Binding-site contacts:
Ligand atom C2 contacts residue ASN416 of chain 2.D at 2.5 Å.
Ligand atom C1 contacts residue PRO261 of chain 2.D at 4.1 Å (hydrophobic).
Ligand atom O6 contacts residue PRO261 of chain 2.D at 4.2 Å.
Ligand atom C7 contacts residue ASN232 of chain 2.D at 3.6 Å.
Ligand atom N2 contacts residue ASN416 of chain 2.D at 3.0 Å (h-bond).
Ligand atom C8 contacts residue NAG1 of chain 2.J at 3.5 Å.
Ligand atom O6 contacts residue LEU235 of chain 2.D at 3.7 Å.
Ligand atom O5 contacts residue ASN416 of chain 2.D at 2.3 Å (h-bond).
Ligand atom O7 contacts residue ASN416 of chain 2.D at 3.6 Å.
Ligand atom C8 contacts residue ASN416 of chain 2.D at 3.9 Å.
Ligand atom O7 contacts residue ASN232 of chain 2.D at 3.5 Å (h-bond).
Ligand atom O5 contacts residue PRO261 of chain 2.D at 3.2 Å.
Ligand atom C4 contacts residue ASN416 of chain 2.D at 4.2 Å.
Ligand atom C8 contacts residue ASN232 of chain 2.D at 3.1 Å.
Ligand atom C1 contacts residue ASN416 of chain 2.D at 1.4 Å.
Ligand atom C7 contacts residue ASN416 of chain 2.D at 3.5 Å.
Ligand atom C5 contacts residue ASN416 of chain 2.D at 3.6 Å.
Ligand atom C5 contacts residue PRO261 of chain 2.D at 4.0 Å (hydrophobic).
Ligand atom C3 contacts residue ASN416 of chain 2.D at 3.8 Å.
Ligand atom C6 contacts residue PRO261 of chain 2.D at 3.8 Å (hydrophobic).

The protein below binds the small molecule below.
Small molecule (SMILES): CC(=O)N[C@H]1[C@H](O[C@H]2[C@H](O)[C@@H](NC(C)=O)CO[C@@H]2CO)O[C@H](CO)[C@@H](O)[C@@H]1O

Sequence of chain 2.D:
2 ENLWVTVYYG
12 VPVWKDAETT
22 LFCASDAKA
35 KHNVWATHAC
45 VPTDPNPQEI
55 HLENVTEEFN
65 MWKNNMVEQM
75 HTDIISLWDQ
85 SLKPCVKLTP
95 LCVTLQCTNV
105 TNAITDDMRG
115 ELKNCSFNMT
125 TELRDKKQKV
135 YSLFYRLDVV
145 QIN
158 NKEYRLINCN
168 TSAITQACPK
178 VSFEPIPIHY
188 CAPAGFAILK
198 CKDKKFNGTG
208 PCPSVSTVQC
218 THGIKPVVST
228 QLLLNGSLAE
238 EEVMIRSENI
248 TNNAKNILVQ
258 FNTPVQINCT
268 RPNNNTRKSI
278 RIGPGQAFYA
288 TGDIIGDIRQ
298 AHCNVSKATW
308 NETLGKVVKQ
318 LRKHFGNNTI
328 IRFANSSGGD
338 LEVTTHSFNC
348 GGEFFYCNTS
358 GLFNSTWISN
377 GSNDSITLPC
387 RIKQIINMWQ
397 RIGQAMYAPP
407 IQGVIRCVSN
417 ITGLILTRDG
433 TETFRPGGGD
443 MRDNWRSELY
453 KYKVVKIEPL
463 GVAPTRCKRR